Binding-site contacts:
Ligand atom C4 contacts residue ASN280 of chain 1.A at 4.2 Å.
Ligand atom C8 contacts residue ASN278 of chain 1.A at 3.0 Å.
Ligand atom O7 contacts residue ASN278 of chain 1.A at 4.4 Å.
Ligand atom C8 contacts residue GLN332 of chain 1.A at 4.0 Å.
Ligand atom N2 contacts residue ASN278 of chain 1.A at 4.0 Å.
Ligand atom C1 contacts residue ASN280 of chain 1.A at 1.4 Å.
Ligand atom O7 contacts residue ASN280 of chain 1.A at 4.1 Å.
Ligand atom C5 contacts residue ASN280 of chain 1.A at 3.6 Å.
Ligand atom C2 contacts residue ASN280 of chain 1.A at 2.4 Å.
Ligand atom O7 contacts residue GLN332 of chain 1.A at 4.4 Å.
Ligand atom C7 contacts residue ASN278 of chain 1.A at 3.8 Å.
Ligand atom N2 contacts residue ASN280 of chain 1.A at 2.9 Å (h-bond).
Ligand atom C8 contacts residue ALA331 of chain 1.A at 4.3 Å (hydrophobic).
Ligand atom O5 contacts residue ASN280 of chain 1.A at 2.3 Å (h-bond).
Ligand atom C7 contacts residue ASN280 of chain 1.A at 3.6 Å.
Ligand atom C8 contacts residue ASN280 of chain 1.A at 4.3 Å.
Ligand atom C8 contacts residue ALA277 of chain 1.A at 3.9 Å (hydrophobic).
Ligand atom C3 contacts residue ASN280 of chain 1.A at 3.8 Å.

Sequence of chain 1.A:
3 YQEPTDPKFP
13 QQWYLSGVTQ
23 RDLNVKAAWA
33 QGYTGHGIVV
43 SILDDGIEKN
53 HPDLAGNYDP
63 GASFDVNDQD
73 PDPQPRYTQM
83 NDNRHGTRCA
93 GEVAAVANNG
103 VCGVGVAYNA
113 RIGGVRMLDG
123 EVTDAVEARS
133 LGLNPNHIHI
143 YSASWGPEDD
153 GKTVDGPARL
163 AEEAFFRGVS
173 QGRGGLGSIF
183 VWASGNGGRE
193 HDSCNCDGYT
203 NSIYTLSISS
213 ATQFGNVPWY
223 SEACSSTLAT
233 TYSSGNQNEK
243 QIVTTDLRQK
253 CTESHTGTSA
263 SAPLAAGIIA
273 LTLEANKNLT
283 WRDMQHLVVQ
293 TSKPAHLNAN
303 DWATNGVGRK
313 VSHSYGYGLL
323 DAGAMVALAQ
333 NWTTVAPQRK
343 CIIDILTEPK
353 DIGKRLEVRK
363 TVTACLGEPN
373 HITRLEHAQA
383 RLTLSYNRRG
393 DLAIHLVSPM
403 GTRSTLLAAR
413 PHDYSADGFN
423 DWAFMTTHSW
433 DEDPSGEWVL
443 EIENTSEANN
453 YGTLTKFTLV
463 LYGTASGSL

The small molecule below binds the protein below.
Small molecule (SMILES): CC(=O)N[C@@H]1[C@@H](O)[C@H](O)[C@@H](CO)O[C@H]1O